Sequence of chain 23.A:
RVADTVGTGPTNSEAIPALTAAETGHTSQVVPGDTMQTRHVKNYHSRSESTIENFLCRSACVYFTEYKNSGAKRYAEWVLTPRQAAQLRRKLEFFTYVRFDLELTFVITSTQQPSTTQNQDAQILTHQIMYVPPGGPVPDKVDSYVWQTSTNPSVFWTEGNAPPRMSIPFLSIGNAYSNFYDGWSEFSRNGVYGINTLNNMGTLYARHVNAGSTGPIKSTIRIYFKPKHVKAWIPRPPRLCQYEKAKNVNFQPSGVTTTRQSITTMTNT

Sequence of chain 22.A:
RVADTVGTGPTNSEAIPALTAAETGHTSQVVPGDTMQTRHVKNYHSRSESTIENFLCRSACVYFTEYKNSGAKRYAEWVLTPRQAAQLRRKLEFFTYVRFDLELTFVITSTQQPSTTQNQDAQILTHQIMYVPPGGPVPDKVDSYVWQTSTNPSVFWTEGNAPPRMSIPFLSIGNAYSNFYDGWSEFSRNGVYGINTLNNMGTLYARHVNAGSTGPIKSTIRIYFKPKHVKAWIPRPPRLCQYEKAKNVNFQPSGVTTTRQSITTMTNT

Binding-site contacts:
Ligand atom C21 contacts residue GLN160 of chain 23.A at 3.6 Å.
Ligand atom C5 contacts residue ASP155 of chain 23.A at 2.5 Å.
Ligand atom C2 contacts residue GLN160 of chain 23.A at 3.5 Å.
Ligand atom C1 contacts residue GLN160 of chain 23.A at 2.6 Å.
Ligand atom C4 contacts residue TYR157 of chain 23.A at 3.5 Å (hydrophobic).
Ligand atom C21 contacts residue ARG234 of chain 22.A at 3.5 Å.
Ligand atom O4 contacts residue PHE76 of chain 22.A at 2.2 Å.
Ligand atom C14 contacts residue PHE76 of chain 22.A at 3.3 Å (hydrophobic).
Ligand atom O1 contacts residue GLN234 of chain 22.C at 2.6 Å (h-bond).
Ligand atom O2 contacts residue TYR157 of chain 23.A at 3.4 Å.
Ligand atom C3 contacts residue ASP155 of chain 23.A at 3.0 Å.
Ligand atom N1 contacts residue ASP155 of chain 23.A at 2.5 Å (salt-bridge).
Ligand atom O2 contacts residue GLN233 of chain 22.C at 2.9 Å (h-bond).
Ligand atom C13 contacts residue PHE76 of chain 22.A at 2.9 Å (hydrophobic).
Ligand atom O1 contacts residue GLN233 of chain 22.C at 3.6 Å.
Ligand atom O2 contacts residue GLN234 of chain 22.C at 2.5 Å (h-bond).
Ligand atom O5 contacts residue ARG234 of chain 22.A at 2.7 Å (salt-bridge).
Ligand atom O5 contacts residue ARG219 of chain 23.A at 3.5 Å (salt-bridge).
Ligand atom O4 contacts residue PHE236 of chain 22.C at 2.6 Å.
Ligand atom C7 contacts residue GLN234 of chain 22.C at 2.2 Å.
Ligand atom C6 contacts residue GLN160 of chain 23.A at 2.9 Å.
Ligand atom C5 contacts residue TYR157 of chain 23.A at 2.8 Å (hydrophobic).
Ligand atom C12 contacts residue GLN234 of chain 22.C at 2.8 Å.
Ligand atom O6 contacts residue GLN160 of chain 23.A at 2.9 Å.
Ligand atom C8 contacts residue ASP155 of chain 23.A at 3.7 Å.
Ligand atom C2 contacts residue SER156 of chain 23.A at 3.6 Å.
Ligand atom C4 contacts residue SER156 of chain 23.A at 3.0 Å.
Ligand atom C1 contacts residue TYR157 of chain 23.A at 3.5 Å (hydrophobic).
Ligand atom C20 contacts residue PHE76 of chain 22.A at 3.2 Å (hydrophobic).
Ligand atom N1 contacts residue TYR157 of chain 23.A at 2.5 Å (h-bond).
Ligand atom N1 contacts residue SER156 of chain 23.A at 2.9 Å.
Ligand atom C4 contacts residue ASP155 of chain 23.A at 1.9 Å.
Ligand atom C8 contacts residue GLN234 of chain 22.C at 2.9 Å.
Ligand atom C5 contacts residue SER156 of chain 23.A at 2.9 Å.
Ligand atom O6 contacts residue ARG234 of chain 22.A at 3.4 Å (salt-bridge).
Ligand atom S1 contacts residue GLN234 of chain 22.C at 2.2 Å (h-bond).
Ligand atom C13 contacts residue PHE236 of chain 22.C at 3.4 Å (hydrophobic).
Ligand atom C3 contacts residue SER156 of chain 23.A at 3.2 Å.
Ligand atom C6 contacts residue SER156 of chain 23.A at 3.4 Å.
Ligand atom C6 contacts residue TYR157 of chain 23.A at 2.6 Å (hydrophobic).

Sequence of chain 22.C:
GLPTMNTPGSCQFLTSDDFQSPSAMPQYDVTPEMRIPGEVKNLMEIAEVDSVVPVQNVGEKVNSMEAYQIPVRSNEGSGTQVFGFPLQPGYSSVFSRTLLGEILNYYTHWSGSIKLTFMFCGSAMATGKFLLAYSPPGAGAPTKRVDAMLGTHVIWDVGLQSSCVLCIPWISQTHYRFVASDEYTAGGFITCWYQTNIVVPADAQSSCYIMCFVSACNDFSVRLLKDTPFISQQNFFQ

The small molecule below binds the protein below.
Small molecule (SMILES): O=C(O)c1ccc(NS(=O)(=O)c2ccc(N3C(=O)c4ccccc4C3=O)cc2)cc1